Sequence of chain 1.M:
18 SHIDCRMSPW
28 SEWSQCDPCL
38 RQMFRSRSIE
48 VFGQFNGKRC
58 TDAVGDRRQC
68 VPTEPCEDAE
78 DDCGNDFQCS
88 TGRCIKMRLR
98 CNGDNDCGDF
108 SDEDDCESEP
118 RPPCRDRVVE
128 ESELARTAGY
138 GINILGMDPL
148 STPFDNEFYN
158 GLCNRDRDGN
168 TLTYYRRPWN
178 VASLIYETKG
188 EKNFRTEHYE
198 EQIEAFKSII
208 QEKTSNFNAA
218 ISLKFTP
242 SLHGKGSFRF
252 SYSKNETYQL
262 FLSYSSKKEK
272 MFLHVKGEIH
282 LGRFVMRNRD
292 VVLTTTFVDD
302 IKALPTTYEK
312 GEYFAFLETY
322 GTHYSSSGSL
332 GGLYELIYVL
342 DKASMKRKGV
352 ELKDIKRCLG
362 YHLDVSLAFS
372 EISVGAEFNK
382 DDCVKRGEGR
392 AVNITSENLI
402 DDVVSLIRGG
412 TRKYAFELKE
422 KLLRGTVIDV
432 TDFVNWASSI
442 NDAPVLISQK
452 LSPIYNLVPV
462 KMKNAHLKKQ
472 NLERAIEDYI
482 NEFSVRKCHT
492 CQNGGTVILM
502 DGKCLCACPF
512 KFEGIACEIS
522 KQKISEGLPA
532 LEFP

The protein below binds the small molecule below.
Small molecule (SMILES): CC(=O)N[C@@H]1[C@@H](O)[C@H](O)[C@@H](CO)O[C@H]1O

Binding-site contacts:
Ligand atom O7 contacts residue SER252 of chain 1.N at 3.3 Å (h-bond).
Ligand atom C1 contacts residue ASN215 of chain 1.N at 1.4 Å.
Ligand atom O3 contacts residue ASN213 of chain 1.N at 3.3 Å.
Ligand atom C8 contacts residue ASN215 of chain 1.N at 3.2 Å.
Ligand atom C4 contacts residue ASN215 of chain 1.N at 4.2 Å.
Ligand atom C7 contacts residue ASN213 of chain 1.N at 4.0 Å.
Ligand atom O7 contacts residue PHE214 of chain 1.N at 3.0 Å (h-bond).
Ligand atom N2 contacts residue ASN215 of chain 1.N at 3.0 Å (h-bond).
Ligand atom O5 contacts residue ASN215 of chain 1.N at 2.3 Å (h-bond).
Ligand atom C3 contacts residue ASN213 of chain 1.N at 4.3 Å.
Ligand atom C7 contacts residue SER252 of chain 1.N at 4.1 Å.
Ligand atom O7 contacts residue ASN213 of chain 1.N at 3.9 Å.
Ligand atom C8 contacts residue SER252 of chain 1.N at 4.2 Å.
Ligand atom N2 contacts residue TYR253 of chain 1.N at 4.5 Å.
Ligand atom N2 contacts residue ASN213 of chain 1.N at 3.5 Å.
Ligand atom C3 contacts residue ASN215 of chain 1.N at 3.8 Å.
Ligand atom C2 contacts residue ASN213 of chain 1.N at 4.2 Å.
Ligand atom C2 contacts residue ASN215 of chain 1.N at 2.5 Å.
Ligand atom C7 contacts residue ASN215 of chain 1.N at 3.0 Å.
Ligand atom O7 contacts residue TYR253 of chain 1.N at 2.7 Å (h-bond).
Ligand atom N2 contacts residue PHE214 of chain 1.N at 3.6 Å.
Ligand atom C7 contacts residue PHE214 of chain 1.N at 3.5 Å (hydrophobic).
Ligand atom C5 contacts residue ASN215 of chain 1.N at 3.6 Å.
Ligand atom O5 contacts residue ASN380 of chain 1.M at 3.9 Å.
Ligand atom C1 contacts residue ASN380 of chain 1.M at 4.0 Å.
Ligand atom O7 contacts residue ASN215 of chain 1.N at 3.5 Å (h-bond).
Ligand atom C7 contacts residue TYR253 of chain 1.N at 3.8 Å (hydrophobic).

Sequence of chain 1.N:
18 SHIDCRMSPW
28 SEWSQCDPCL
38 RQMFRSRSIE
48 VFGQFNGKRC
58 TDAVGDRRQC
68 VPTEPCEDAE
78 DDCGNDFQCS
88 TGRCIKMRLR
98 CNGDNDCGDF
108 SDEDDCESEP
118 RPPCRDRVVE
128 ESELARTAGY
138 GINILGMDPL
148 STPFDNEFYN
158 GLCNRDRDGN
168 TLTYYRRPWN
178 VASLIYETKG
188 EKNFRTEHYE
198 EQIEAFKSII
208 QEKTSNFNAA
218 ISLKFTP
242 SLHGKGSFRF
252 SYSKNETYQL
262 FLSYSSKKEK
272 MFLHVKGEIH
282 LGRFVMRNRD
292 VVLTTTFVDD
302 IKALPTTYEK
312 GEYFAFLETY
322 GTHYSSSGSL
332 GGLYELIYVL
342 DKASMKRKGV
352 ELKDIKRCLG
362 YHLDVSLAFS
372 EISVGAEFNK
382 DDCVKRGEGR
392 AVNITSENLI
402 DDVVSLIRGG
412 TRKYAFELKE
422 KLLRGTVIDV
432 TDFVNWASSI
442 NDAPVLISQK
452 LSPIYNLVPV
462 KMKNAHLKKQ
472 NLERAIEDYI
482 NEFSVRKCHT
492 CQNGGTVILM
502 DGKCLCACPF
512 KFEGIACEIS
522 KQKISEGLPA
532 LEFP